This small molecule binds to this protein.
Small molecule (SMILES): CC(=O)N[C@@H]1[C@@H](O)[C@H](O)[C@@H](CO)O[C@H]1O

Sequence of chain 2.C:
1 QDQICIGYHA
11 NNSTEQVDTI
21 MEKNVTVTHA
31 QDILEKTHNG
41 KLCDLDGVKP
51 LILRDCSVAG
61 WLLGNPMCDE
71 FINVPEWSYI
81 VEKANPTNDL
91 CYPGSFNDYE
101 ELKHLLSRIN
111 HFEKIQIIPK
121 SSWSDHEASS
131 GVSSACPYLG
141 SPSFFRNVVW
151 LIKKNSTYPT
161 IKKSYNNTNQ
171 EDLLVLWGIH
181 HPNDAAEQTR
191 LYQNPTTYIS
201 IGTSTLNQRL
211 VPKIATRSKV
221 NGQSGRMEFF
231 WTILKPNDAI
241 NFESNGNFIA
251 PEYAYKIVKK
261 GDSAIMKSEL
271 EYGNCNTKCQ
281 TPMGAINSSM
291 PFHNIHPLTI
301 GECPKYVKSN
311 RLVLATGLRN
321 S

Binding-site contacts:
Ligand atom C8 contacts residue ALA239 of chain 1.C at 3.4 Å (hydrophobic).
Ligand atom N2 contacts residue ALA239 of chain 1.C at 4.4 Å.
Ligand atom C8 contacts residue ASP238 of chain 1.C at 3.7 Å.
Ligand atom C8 contacts residue ASN237 of chain 1.C at 3.5 Å.
Ligand atom N2 contacts residue ASN166 of chain 1.C at 2.8 Å (h-bond).
Ligand atom C7 contacts residue ASN166 of chain 1.C at 3.6 Å.
Ligand atom C3 contacts residue ASN237 of chain 1.C at 3.9 Å.
Ligand atom C8 contacts residue SER218 of chain 2.C at 3.6 Å.
Ligand atom C5 contacts residue ASN166 of chain 1.C at 3.7 Å.
Ligand atom O7 contacts residue ASN166 of chain 1.C at 3.8 Å.
Ligand atom C1 contacts residue ASN237 of chain 1.C at 4.0 Å.
Ligand atom C1 contacts residue ASN166 of chain 1.C at 1.4 Å.
Ligand atom O7 contacts residue ALA239 of chain 1.C at 4.1 Å.
Ligand atom O3 contacts residue ASN237 of chain 1.C at 4.4 Å.
Ligand atom C7 contacts residue ALA239 of chain 1.C at 3.9 Å (hydrophobic).
Ligand atom C4 contacts residue ASN166 of chain 1.C at 4.2 Å.
Ligand atom C7 contacts residue ASP238 of chain 1.C at 4.5 Å.
Ligand atom C2 contacts residue ASN237 of chain 1.C at 3.7 Å.
Ligand atom C7 contacts residue ASN237 of chain 1.C at 3.6 Å.
Ligand atom N2 contacts residue ASP238 of chain 1.C at 4.3 Å.
Ligand atom C3 contacts residue ASN166 of chain 1.C at 3.7 Å.
Ligand atom N2 contacts residue ASN237 of chain 1.C at 2.8 Å (h-bond).
Ligand atom O5 contacts residue ASN166 of chain 1.C at 2.4 Å (h-bond).
Ligand atom O4 contacts residue ASN237 of chain 1.C at 4.5 Å.
Ligand atom C2 contacts residue ASN166 of chain 1.C at 2.4 Å.

Sequence of chain 1.C:
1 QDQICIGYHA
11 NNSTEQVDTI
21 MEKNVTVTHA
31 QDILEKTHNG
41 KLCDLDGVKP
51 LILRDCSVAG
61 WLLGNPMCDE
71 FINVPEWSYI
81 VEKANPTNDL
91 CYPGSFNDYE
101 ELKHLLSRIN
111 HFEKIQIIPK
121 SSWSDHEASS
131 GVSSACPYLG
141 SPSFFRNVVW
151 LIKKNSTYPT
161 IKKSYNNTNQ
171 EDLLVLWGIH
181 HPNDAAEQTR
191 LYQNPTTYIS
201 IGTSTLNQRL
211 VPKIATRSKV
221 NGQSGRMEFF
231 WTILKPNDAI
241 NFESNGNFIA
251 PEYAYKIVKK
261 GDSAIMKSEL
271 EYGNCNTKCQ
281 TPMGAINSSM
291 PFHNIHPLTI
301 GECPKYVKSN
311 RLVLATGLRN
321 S